This protein binds this small molecule.
Small molecule (SMILES): CC(C)C[C@H](NC(=O)[C@H](CC1=CN=C2C=CC=CC12)NC(=O)[C@H](C)N)C(=O)N[C@@H](Cc1ccccc1)C(=O)N[C@@H](CCC(=O)O)C(=O)N[C@@H](C)C=O

Sequence of chain 8.A:
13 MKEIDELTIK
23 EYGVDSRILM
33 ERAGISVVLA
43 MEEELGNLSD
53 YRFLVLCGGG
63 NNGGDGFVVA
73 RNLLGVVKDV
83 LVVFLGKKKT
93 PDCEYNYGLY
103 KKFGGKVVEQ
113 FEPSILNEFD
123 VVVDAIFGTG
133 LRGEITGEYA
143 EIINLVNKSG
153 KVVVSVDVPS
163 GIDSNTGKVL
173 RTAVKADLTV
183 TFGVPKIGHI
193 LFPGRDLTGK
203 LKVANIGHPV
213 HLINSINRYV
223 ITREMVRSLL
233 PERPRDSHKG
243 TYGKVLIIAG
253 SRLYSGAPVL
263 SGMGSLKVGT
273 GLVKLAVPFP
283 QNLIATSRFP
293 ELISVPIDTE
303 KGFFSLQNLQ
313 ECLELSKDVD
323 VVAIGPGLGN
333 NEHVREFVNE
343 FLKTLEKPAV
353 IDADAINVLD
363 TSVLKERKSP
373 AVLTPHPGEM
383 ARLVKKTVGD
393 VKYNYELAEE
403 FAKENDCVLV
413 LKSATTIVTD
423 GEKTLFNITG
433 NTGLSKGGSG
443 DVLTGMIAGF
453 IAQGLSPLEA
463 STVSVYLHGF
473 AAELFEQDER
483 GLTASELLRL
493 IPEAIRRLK

Sequence of chain 4.A:
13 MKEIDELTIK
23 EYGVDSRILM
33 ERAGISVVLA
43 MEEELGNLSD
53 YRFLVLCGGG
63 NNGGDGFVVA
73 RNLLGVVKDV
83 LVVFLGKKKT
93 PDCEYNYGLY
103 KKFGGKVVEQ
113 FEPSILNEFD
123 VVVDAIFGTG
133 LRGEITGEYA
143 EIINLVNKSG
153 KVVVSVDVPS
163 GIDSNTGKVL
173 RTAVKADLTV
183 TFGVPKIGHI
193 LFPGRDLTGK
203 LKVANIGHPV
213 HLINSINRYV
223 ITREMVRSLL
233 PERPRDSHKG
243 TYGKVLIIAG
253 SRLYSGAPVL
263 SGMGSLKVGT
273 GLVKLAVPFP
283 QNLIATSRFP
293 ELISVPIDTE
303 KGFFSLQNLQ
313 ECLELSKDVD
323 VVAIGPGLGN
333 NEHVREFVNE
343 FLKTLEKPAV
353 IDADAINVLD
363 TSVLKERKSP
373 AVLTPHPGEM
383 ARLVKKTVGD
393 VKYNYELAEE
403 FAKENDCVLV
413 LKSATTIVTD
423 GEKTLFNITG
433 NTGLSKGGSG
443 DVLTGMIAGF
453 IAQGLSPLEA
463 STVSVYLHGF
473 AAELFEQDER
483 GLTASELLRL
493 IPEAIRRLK

Binding-site contacts:
Ligand atom CA contacts residue VAL205 of chain 8.A at 3.2 Å (hydrophobic).
Ligand atom CE3 contacts residue LEU41 of chain 4.A at 3.8 Å (hydrophobic).
Ligand atom C contacts residue VAL205 of chain 8.A at 3.5 Å (hydrophobic).
Ligand atom CD2 contacts residue GLU45 of chain 8.A at 3.7 Å.
Ligand atom CB contacts residue GLU44 of chain 4.A at 3.4 Å.
Ligand atom CD1 contacts residue ASN74 of chain 4.A at 3.9 Å.
Ligand atom CZ contacts residue ALA42 of chain 8.A at 3.5 Å (hydrophobic).
Ligand atom O contacts residue VAL205 of chain 8.A at 3.0 Å (h-bond).
Ligand atom CA contacts residue GLU44 of chain 4.A at 3.6 Å.
Ligand atom CA contacts residue VAL205 of chain 8.A at 3.8 Å (hydrophobic).
Ligand atom O contacts residue ASN207 of chain 8.A at 2.8 Å (h-bond).
Ligand atom CD1 contacts residue ASN207 of chain 8.A at 3.6 Å.
Ligand atom CZ2 contacts residue ASN74 of chain 4.A at 3.6 Å.
Ligand atom CE1 contacts residue ALA42 of chain 8.A at 3.9 Å (hydrophobic).
Ligand atom CA contacts residue GLU44 of chain 4.A at 3.8 Å.
Ligand atom N contacts residue GLU44 of chain 4.A at 2.8 Å (salt-bridge).
Ligand atom C contacts residue GLU44 of chain 4.A at 3.7 Å.
Ligand atom CE2 contacts residue ASN207 of chain 8.A at 3.5 Å.
Ligand atom O contacts residue ALA206 of chain 8.A at 3.2 Å.
Ligand atom O contacts residue LYS204 of chain 8.A at 3.8 Å.
Ligand atom CH2 contacts residue ARG34 of chain 8.A at 3.5 Å.
Ligand atom CE1 contacts residue SER38 of chain 8.A at 3.8 Å.
Ligand atom CD2 contacts residue VAL40 of chain 4.A at 3.5 Å (hydrophobic).
Ligand atom NE1 contacts residue ASN74 of chain 4.A at 3.0 Å (h-bond).
Ligand atom O contacts residue VAL205 of chain 8.A at 3.6 Å (h-bond).
Ligand atom CZ2 contacts residue ASN207 of chain 8.A at 3.6 Å.
Ligand atom CE2 contacts residue GLU45 of chain 8.A at 3.7 Å.
Ligand atom CH2 contacts residue ILE37 of chain 4.A at 3.7 Å (hydrophobic).
Ligand atom O contacts residue ASN207 of chain 8.A at 3.2 Å (h-bond).
Ligand atom CZ2 contacts residue ARG34 of chain 8.A at 3.6 Å.
Ligand atom N contacts residue VAL205 of chain 8.A at 2.8 Å (h-bond).
Ligand atom CZ contacts residue SER38 of chain 8.A at 3.3 Å.
Ligand atom CE2 contacts residue VAL40 of chain 4.A at 3.6 Å (hydrophobic).
Ligand atom CD1 contacts residue VAL40 of chain 4.A at 3.8 Å (hydrophobic).
Ligand atom NE1 contacts residue ASN207 of chain 8.A at 3.6 Å (h-bond).
Ligand atom NE1 contacts residue VAL40 of chain 4.A at 3.7 Å.
Ligand atom CG contacts residue VAL40 of chain 4.A at 3.6 Å (hydrophobic).
Ligand atom CD2 contacts residue LEU41 of chain 8.A at 3.6 Å (hydrophobic).
Ligand atom N contacts residue GLU44 of chain 4.A at 3.1 Å (salt-bridge).
Ligand atom CB contacts residue ASN49 of chain 4.A at 3.4 Å.